Sequence of chain 1.A:
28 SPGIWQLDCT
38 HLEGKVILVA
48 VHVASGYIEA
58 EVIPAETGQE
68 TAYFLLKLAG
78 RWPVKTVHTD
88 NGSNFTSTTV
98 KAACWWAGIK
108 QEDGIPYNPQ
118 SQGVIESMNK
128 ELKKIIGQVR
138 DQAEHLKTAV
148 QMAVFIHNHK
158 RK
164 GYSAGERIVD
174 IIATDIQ

A protein and the small-molecule ligand that binds it are described below.
Small molecule (SMILES): O=C1C(=O)N(Cc2ccc3c(c2C(=O)O)OCCO3)c2ccc(Br)cc21

Sequence of chain 1.B:
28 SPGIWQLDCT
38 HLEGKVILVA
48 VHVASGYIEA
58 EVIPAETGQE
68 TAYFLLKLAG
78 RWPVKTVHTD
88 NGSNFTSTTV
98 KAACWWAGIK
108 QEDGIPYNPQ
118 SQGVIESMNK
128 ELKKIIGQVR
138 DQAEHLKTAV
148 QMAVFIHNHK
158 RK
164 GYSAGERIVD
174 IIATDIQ

Binding-site contacts:
Ligand atom C13 contacts residue THR96 of chain 1.A at 3.8 Å.
Ligand atom C22 contacts residue GLN66 of chain 1.A at 3.8 Å.
Ligand atom C9 contacts residue ALA69 of chain 1.A at 3.8 Å (hydrophobic).
Ligand atom O4 contacts residue MET149 of chain 1.B at 3.8 Å.
Ligand atom O25 contacts residue ALA140 of chain 1.B at 3.7 Å.
Ligand atom O26 contacts residue THR145 of chain 1.B at 2.8 Å (h-bond).
Ligand atom C20 contacts residue GLU141 of chain 1.B at 3.7 Å.
Ligand atom O25 contacts residue THR145 of chain 1.B at 3.5 Å (h-bond).
Ligand atom C24 contacts residue THR145 of chain 1.B at 3.5 Å.
Ligand atom O4 contacts residue ALA140 of chain 1.B at 3.4 Å.
Ligand atom BR8 contacts residue LEU73 of chain 1.A at 3.9 Å.
Ligand atom C15 contacts residue GLN66 of chain 1.A at 3.6 Å.
Ligand atom C16 contacts residue GLN66 of chain 1.A at 3.3 Å.
Ligand atom BR8 contacts residue ALA100 of chain 1.A at 3.9 Å.
Ligand atom BR8 contacts residue TRP103 of chain 1.A at 3.6 Å.
Ligand atom O25 contacts residue GLU141 of chain 1.B at 3.0 Å (salt-bridge).
Ligand atom C3 contacts residue ALA140 of chain 1.B at 3.9 Å (hydrophobic).
Ligand atom C10 contacts residue ALA69 of chain 1.A at 3.9 Å (hydrophobic).
Ligand atom C7 contacts residue ALA100 of chain 1.A at 4.0 Å (hydrophobic).
Ligand atom C7 contacts residue LEU73 of chain 1.A at 4.0 Å (hydrophobic).
Ligand atom O4 contacts residue GLN139 of chain 1.B at 2.5 Å (h-bond).
Ligand atom C20 contacts residue HIS142 of chain 1.B at 3.1 Å.
Ligand atom BR8 contacts residue MET149 of chain 1.B at 3.8 Å.
Ligand atom O1 contacts residue ALA140 of chain 1.B at 3.8 Å.
Ligand atom C24 contacts residue HIS142 of chain 1.B at 3.6 Å.
Ligand atom O1 contacts residue GLN139 of chain 1.B at 3.8 Å.
Ligand atom O18 contacts residue GLN66 of chain 1.A at 3.9 Å.
Ligand atom C3 contacts residue GLN139 of chain 1.B at 3.6 Å.
Ligand atom O21 contacts residue HIS142 of chain 1.B at 3.3 Å.
Ligand atom C11 contacts residue THR145 of chain 1.B at 3.6 Å.
Ligand atom C6 contacts residue THR145 of chain 1.B at 3.8 Å.
Ligand atom C3 contacts residue THR145 of chain 1.B at 3.9 Å.
Ligand atom O21 contacts residue GLU141 of chain 1.B at 3.5 Å.
Ligand atom C5 contacts residue THR145 of chain 1.B at 3.5 Å.
Ligand atom C19 contacts residue GLU141 of chain 1.B at 3.5 Å.
Ligand atom O25 contacts residue HIS142 of chain 1.B at 3.2 Å (h-bond).
Ligand atom C17 contacts residue GLN66 of chain 1.A at 3.5 Å.
Ligand atom C9 contacts residue ALA100 of chain 1.A at 3.8 Å (hydrophobic).
Ligand atom O26 contacts residue HIS142 of chain 1.B at 3.3 Å (h-bond).
Ligand atom C6 contacts residue MET149 of chain 1.B at 3.5 Å (hydrophobic).